Sequence of chain 1.D:
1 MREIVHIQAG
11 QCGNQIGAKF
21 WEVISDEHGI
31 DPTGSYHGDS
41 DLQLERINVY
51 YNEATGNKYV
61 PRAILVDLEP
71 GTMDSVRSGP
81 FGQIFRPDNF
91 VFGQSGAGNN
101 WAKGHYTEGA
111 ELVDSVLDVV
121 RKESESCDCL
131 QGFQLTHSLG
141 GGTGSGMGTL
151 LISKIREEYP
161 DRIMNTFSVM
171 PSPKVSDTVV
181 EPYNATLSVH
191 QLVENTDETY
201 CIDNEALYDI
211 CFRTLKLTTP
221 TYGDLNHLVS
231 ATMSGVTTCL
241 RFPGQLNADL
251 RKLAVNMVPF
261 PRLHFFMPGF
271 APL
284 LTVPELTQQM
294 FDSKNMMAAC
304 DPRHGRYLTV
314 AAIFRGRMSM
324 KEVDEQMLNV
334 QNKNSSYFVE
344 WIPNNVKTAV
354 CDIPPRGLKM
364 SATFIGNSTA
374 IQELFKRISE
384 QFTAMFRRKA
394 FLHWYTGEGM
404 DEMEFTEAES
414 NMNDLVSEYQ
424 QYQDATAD

Binding-site contacts:
Ligand atom C28 contacts residue HIS227 of chain 1.D at 2.9 Å.
Ligand atom C8 contacts residue HIS227 of chain 1.D at 3.4 Å.
Ligand atom C25 contacts residue LEU361 of chain 1.D at 3.9 Å (hydrophobic).
Ligand atom C18 contacts residue HIS227 of chain 1.D at 1.5 Å.
Ligand atom C30 contacts residue LEU361 of chain 1.D at 4.2 Å (hydrophobic).
Ligand atom C25 contacts residue HIS227 of chain 1.D at 3.8 Å.
Ligand atom O24 contacts residue HIS227 of chain 1.D at 4.3 Å.
Ligand atom C9 contacts residue HIS227 of chain 1.D at 3.8 Å.
Ligand atom C17 contacts residue HIS227 of chain 1.D at 2.5 Å.
Ligand atom C3 contacts residue HIS227 of chain 1.D at 4.2 Å.
Ligand atom O24 contacts residue LEU361 of chain 1.D at 4.0 Å.
Ligand atom C7 contacts residue HIS227 of chain 1.D at 4.2 Å.
Ligand atom C22 contacts residue LEU228 of chain 1.D at 4.3 Å (hydrophobic).
Ligand atom C1 contacts residue HIS227 of chain 1.D at 3.6 Å.
Ligand atom C29 contacts residue HIS227 of chain 1.D at 4.5 Å.
Ligand atom C23 contacts residue HIS227 of chain 1.D at 3.8 Å.
Ligand atom C7 contacts residue ASP224 of chain 1.D at 3.8 Å.
Ligand atom O19 contacts residue HIS227 of chain 1.D at 2.2 Å (h-bond).
Ligand atom C22 contacts residue LEU273 of chain 1.D at 4.0 Å (hydrophobic).
Ligand atom C30 contacts residue PRO272 of chain 1.D at 4.0 Å (hydrophobic).
Ligand atom C22 contacts residue LEU215 of chain 1.D at 3.3 Å (hydrophobic).
Ligand atom C2 contacts residue HIS227 of chain 1.D at 3.3 Å.
Ligand atom C22 contacts residue HIS227 of chain 1.D at 4.4 Å.
Ligand atom C10 contacts residue HIS227 of chain 1.D at 3.9 Å.
Ligand atom O24 contacts residue GLY360 of chain 1.D at 4.1 Å.
Ligand atom C10 contacts residue LEU215 of chain 1.D at 4.0 Å (hydrophobic).
Ligand atom O27 contacts residue GLY360 of chain 1.D at 4.0 Å.
Ligand atom C26 contacts residue HIS227 of chain 1.D at 2.4 Å.
Ligand atom C30 contacts residue HIS227 of chain 1.D at 4.5 Å.
Ligand atom C30 contacts residue PHE270 of chain 1.D at 4.2 Å (hydrophobic).
Ligand atom C28 contacts residue ALA231 of chain 1.D at 3.2 Å (hydrophobic).
Ligand atom C29 contacts residue PRO272 of chain 1.D at 4.5 Å (hydrophobic).
Ligand atom C20 contacts residue HIS227 of chain 1.D at 3.5 Å.

This protein binds this small molecule.
Small molecule (SMILES): CC1=C[C@H]2[C@@H](O)[C@H](C)[C@@H](O)[C@@H]2[C@H]2[C@@H]3[C@H]4C(=O)O[C@H]5CC[C@](C)(O[C@@H]4[C@@H]5C)[C@@H]3C[C@@H]12